Sequence of chain 1.C:
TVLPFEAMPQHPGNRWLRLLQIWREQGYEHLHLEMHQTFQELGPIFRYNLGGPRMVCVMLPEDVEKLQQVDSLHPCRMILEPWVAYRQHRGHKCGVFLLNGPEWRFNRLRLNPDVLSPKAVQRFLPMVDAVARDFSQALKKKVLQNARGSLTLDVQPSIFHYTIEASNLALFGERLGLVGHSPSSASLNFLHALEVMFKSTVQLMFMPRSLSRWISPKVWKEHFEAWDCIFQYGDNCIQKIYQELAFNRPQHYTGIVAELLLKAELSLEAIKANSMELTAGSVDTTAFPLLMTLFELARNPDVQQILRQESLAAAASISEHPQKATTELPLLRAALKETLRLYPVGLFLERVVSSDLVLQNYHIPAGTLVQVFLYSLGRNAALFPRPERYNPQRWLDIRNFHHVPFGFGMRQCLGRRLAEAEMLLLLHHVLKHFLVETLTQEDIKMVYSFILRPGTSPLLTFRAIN

Binding-site contacts:
Ligand atom CL1 contacts residue ARG97 of chain 1.C at 3.4 Å.
Ligand atom CL1 contacts residue TRP237 of chain 1.C at 3.3 Å.
Ligand atom N30 contacts residue MET215 of chain 1.C at 3.6 Å.
Ligand atom C32 contacts residue MET215 of chain 1.C at 3.6 Å (hydrophobic).
Ligand atom C32 contacts residue PHE358 of chain 1.C at 3.5 Å (hydrophobic).
Ligand atom O20 contacts residue ILE465 of chain 1.C at 3.7 Å.
Ligand atom C7 contacts residue GLY291 of chain 1.C at 3.6 Å.
Ligand atom C18 contacts residue HEC1 of chain 1.H at 3.2 Å.
Ligand atom C17 contacts residue HEC1 of chain 1.H at 3.1 Å.
Ligand atom C13 contacts residue HEC1 of chain 1.H at 3.7 Å.
Ligand atom C6 contacts residue GLY291 of chain 1.C at 3.8 Å.
Ligand atom N19 contacts residue HEC1 of chain 1.H at 2.4 Å.
Ligand atom O12 contacts residue THR295 of chain 1.C at 3.5 Å.
Ligand atom N29 contacts residue TYR462 of chain 1.C at 2.7 Å (h-bond).
Ligand atom C14 contacts residue THR295 of chain 1.C at 3.8 Å.
Ligand atom C23 contacts residue GLY356 of chain 1.C at 3.1 Å.
Ligand atom C31 contacts residue GLU360 of chain 1.C at 3.6 Å.
Ligand atom N30 contacts residue PHE358 of chain 1.C at 3.3 Å.
Ligand atom C23 contacts residue PHE464 of chain 1.C at 3.7 Å (hydrophobic).
Ligand atom C32 contacts residue GLN381 of chain 1.C at 3.7 Å.
Ligand atom C3 contacts residue TRP93 of chain 1.C at 3.5 Å (hydrophobic).
Ligand atom C5 contacts residue ALA290 of chain 1.C at 3.5 Å (hydrophobic).
Ligand atom O26 contacts residue PHE464 of chain 1.C at 3.8 Å.
Ligand atom C13 contacts residue GLU287 of chain 1.C at 3.7 Å.
Ligand atom O12 contacts residue PHE208 of chain 1.C at 3.2 Å.
Ligand atom N29 contacts residue MET215 of chain 1.C at 3.8 Å.
Ligand atom C11 contacts residue TRP93 of chain 1.C at 3.5 Å (hydrophobic).
Ligand atom C32 contacts residue GLU360 of chain 1.C at 3.6 Å.
Ligand atom C31 contacts residue PHE358 of chain 1.C at 3.8 Å (hydrophobic).
Ligand atom C28 contacts residue PHE464 of chain 1.C at 3.1 Å (hydrophobic).
Ligand atom C2 contacts residue TRP93 of chain 1.C at 3.7 Å (hydrophobic).
Ligand atom C21 contacts residue PHE464 of chain 1.C at 3.5 Å (hydrophobic).
Ligand atom N29 contacts residue PHE464 of chain 1.C at 3.7 Å.
Ligand atom N29 contacts residue PHE358 of chain 1.C at 3.4 Å.
Ligand atom C28 contacts residue TYR462 of chain 1.C at 3.5 Å (hydrophobic).
Ligand atom C25 contacts residue PHE464 of chain 1.C at 3.7 Å (hydrophobic).
Ligand atom O12 contacts residue GLY291 of chain 1.C at 3.8 Å.
Ligand atom C4 contacts residue GLY291 of chain 1.C at 3.5 Å.
Ligand atom C11 contacts residue PHE107 of chain 1.C at 3.5 Å (hydrophobic).
Ligand atom N30 contacts residue TYR462 of chain 1.C at 3.7 Å.

A small-molecule ligand and the protein it binds are described below.
Small molecule (SMILES): Cn1cc(C(=O)N2CC(Oc3cncc(N4C(=O)c5ccc(Cl)cc5C4(C)C)c3)C2)cn1